A protein and the small-molecule ligand that binds it are described below.
Small molecule (SMILES): c1ccc(C[n+]2ccc(-c3cc[n+](Cc4ccccc4)cc3)cc2)cc1

Binding-site contacts:
Ligand atom C16 contacts residue THR607 of chain 2.A at 4.3 Å.
Ligand atom C24 contacts residue THR607 of chain 2.A at 4.1 Å.
Ligand atom C03 contacts residue LEU603 of chain 2.A at 3.5 Å (hydrophobic).
Ligand atom C12 contacts residue THR607 of chain 2.A at 3.8 Å.
Ligand atom C08 contacts residue THR607 of chain 2.A at 4.4 Å.
Ligand atom C14 contacts residue THR64 of chain 2.A at 4.0 Å.
Ligand atom C18 contacts residue THR64 of chain 2.A at 4.3 Å.
Ligand atom C06 contacts residue THR607 of chain 2.A at 4.3 Å.
Ligand atom C12 contacts residue THR64 of chain 2.A at 4.4 Å.
Ligand atom C16 contacts residue THR64 of chain 2.A at 4.3 Å.
Ligand atom C05 contacts residue LEU632 of chain 2.A at 3.5 Å (hydrophobic).
Ligand atom C18 contacts residue PRO80 of chain 2.A at 3.5 Å (hydrophobic).
Ligand atom C26 contacts residue THR607 of chain 2.A at 3.3 Å.
Ligand atom C22 contacts residue PRO80 of chain 2.A at 3.8 Å (hydrophobic).
Ligand atom C26 contacts residue PHE81 of chain 2.A at 3.4 Å (hydrophobic).
Ligand atom N01 contacts residue LEU632 of chain 2.A at 3.9 Å.
Ligand atom C14 contacts residue GLU63 of chain 2.A at 3.8 Å.
Ligand atom C10 contacts residue GLU63 of chain 2.A at 3.5 Å.
Ligand atom C18 contacts residue GLY608 of chain 2.A at 4.0 Å.
Ligand atom C17 contacts residue LEU632 of chain 2.A at 4.3 Å (hydrophobic).
Ligand atom C16 contacts residue PRO80 of chain 2.A at 4.2 Å (hydrophobic).
Ligand atom C07 contacts residue GLU63 of chain 2.A at 4.4 Å.
Ligand atom C09 contacts residue LEU603 of chain 2.A at 3.4 Å (hydrophobic).
Ligand atom C06 contacts residue THR64 of chain 2.A at 3.3 Å.
Ligand atom N02 contacts residue THR64 of chain 2.A at 3.7 Å.
Ligand atom C07 contacts residue LEU603 of chain 2.A at 4.2 Å (hydrophobic).
Ligand atom C24 contacts residue PHE81 of chain 2.A at 3.5 Å (hydrophobic).
Ligand atom C16 contacts residue PHE81 of chain 2.A at 4.4 Å (hydrophobic).
Ligand atom C04 contacts residue GLU63 of chain 2.A at 4.0 Å.
Ligand atom C13 contacts residue LEU632 of chain 2.A at 3.8 Å (hydrophobic).
Ligand atom C22 contacts residue GLY608 of chain 2.A at 3.8 Å.
Ligand atom C22 contacts residue THR607 of chain 2.A at 3.0 Å.
Ligand atom C18 contacts residue THR607 of chain 2.A at 3.5 Å.
Ligand atom C04 contacts residue LEU603 of chain 2.A at 3.9 Å (hydrophobic).
Ligand atom N02 contacts residue THR607 of chain 2.A at 4.3 Å.
Ligand atom C22 contacts residue PHE81 of chain 2.A at 3.8 Å (hydrophobic).
Ligand atom C18 contacts residue PHE81 of chain 2.A at 4.2 Å (hydrophobic).
Ligand atom C20 contacts residue PHE81 of chain 2.A at 4.0 Å (hydrophobic).
Ligand atom C08 contacts residue LEU603 of chain 2.A at 4.0 Å (hydrophobic).
Ligand atom C13 contacts residue LEU603 of chain 2.A at 4.0 Å (hydrophobic).

Sequence of chain 2.A:
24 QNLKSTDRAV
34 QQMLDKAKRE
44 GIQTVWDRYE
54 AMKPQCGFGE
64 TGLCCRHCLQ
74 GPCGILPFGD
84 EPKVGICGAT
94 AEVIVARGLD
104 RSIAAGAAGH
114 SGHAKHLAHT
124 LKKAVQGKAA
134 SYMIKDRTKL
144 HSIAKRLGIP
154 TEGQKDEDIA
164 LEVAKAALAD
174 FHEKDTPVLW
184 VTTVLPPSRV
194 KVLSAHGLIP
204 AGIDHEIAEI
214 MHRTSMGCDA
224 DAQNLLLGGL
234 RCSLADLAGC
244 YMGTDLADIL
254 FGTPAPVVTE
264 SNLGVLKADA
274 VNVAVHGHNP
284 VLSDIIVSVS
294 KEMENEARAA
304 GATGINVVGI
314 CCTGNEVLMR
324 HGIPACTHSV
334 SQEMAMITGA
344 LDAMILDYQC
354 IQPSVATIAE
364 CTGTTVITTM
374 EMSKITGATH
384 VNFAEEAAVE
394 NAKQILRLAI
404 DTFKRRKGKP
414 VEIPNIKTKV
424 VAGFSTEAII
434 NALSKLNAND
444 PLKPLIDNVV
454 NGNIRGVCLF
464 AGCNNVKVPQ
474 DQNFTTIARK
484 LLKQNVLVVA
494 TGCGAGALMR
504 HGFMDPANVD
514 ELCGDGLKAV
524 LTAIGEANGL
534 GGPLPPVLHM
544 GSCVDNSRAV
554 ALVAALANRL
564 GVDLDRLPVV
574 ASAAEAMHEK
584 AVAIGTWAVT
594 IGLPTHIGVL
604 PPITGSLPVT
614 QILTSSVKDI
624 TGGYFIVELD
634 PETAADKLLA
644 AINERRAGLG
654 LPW